Sequence of chain 1.A:
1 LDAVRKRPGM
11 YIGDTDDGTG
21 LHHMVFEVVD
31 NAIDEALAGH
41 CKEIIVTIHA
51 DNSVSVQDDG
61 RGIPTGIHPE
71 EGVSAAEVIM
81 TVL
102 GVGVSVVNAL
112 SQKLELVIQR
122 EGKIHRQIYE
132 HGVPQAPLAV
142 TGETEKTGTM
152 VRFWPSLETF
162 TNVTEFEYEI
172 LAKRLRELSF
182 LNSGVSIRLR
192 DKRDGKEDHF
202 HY

A protein and the small-molecule ligand that binds it are described below.
Small molecule (SMILES): Nc1nc2ccccc2[nH]1

Sequence of chain 1.B:
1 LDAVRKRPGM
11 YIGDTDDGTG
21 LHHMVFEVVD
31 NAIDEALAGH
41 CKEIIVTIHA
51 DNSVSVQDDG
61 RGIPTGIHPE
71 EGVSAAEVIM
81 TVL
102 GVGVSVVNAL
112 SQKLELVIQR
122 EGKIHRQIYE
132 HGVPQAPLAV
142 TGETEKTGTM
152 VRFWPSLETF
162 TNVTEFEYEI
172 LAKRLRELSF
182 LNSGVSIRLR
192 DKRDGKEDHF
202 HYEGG

Binding-site contacts:
Ligand atom CAI contacts residue GLU159 of chain 1.B at 3.9 Å.
Ligand atom NAF contacts residue HIS132 of chain 1.B at 3.6 Å (h-bond).
Ligand atom CAC contacts residue HIS132 of chain 1.A at 3.9 Å.
Ligand atom CAC contacts residue HIS132 of chain 1.B at 3.8 Å.
Ligand atom NAA contacts residue GLU159 of chain 1.B at 2.8 Å (salt-bridge).
Ligand atom NAG contacts residue GLU159 of chain 1.A at 2.8 Å (salt-bridge).
Ligand atom NAA contacts residue HIS132 of chain 1.A at 3.3 Å (h-bond).
Ligand atom CAB contacts residue ARG5 of chain 1.A at 4.4 Å.
Ligand atom CAJ contacts residue HIS132 of chain 1.A at 3.5 Å.
Ligand atom CAE contacts residue GLU159 of chain 1.A at 4.5 Å.
Ligand atom CAH contacts residue GLU159 of chain 1.A at 3.5 Å.
Ligand atom CAE contacts residue ARG5 of chain 1.A at 4.5 Å.
Ligand atom CAH contacts residue HIS132 of chain 1.B at 3.3 Å.
Ligand atom CAB contacts residue HIS132 of chain 1.A at 3.8 Å.
Ligand atom CAI contacts residue HIS132 of chain 1.B at 3.5 Å.
Ligand atom NAF contacts residue GLU159 of chain 1.B at 2.8 Å (salt-bridge).
Ligand atom NAA contacts residue GLU159 of chain 1.A at 2.7 Å (salt-bridge).
Ligand atom CAB contacts residue HIS132 of chain 1.B at 3.9 Å.
Ligand atom CAI contacts residue HIS132 of chain 1.A at 3.5 Å.
Ligand atom CAE contacts residue HIS132 of chain 1.A at 3.9 Å.
Ligand atom CAJ contacts residue HIS132 of chain 1.B at 3.6 Å.
Ligand atom CAE contacts residue HIS132 of chain 1.B at 3.7 Å.
Ligand atom CAJ contacts residue GLU159 of chain 1.A at 3.9 Å.
Ligand atom CAH contacts residue HIS132 of chain 1.A at 3.2 Å.
Ligand atom CAB contacts residue ARG5 of chain 1.B at 3.7 Å.
Ligand atom CAD contacts residue HIS132 of chain 1.B at 3.9 Å.
Ligand atom NAG contacts residue HIS132 of chain 1.B at 3.3 Å.
Ligand atom NAF contacts residue HIS132 of chain 1.A at 3.2 Å.
Ligand atom CAH contacts residue GLU159 of chain 1.B at 3.5 Å.
Ligand atom NAG contacts residue HIS132 of chain 1.A at 3.5 Å (h-bond).
Ligand atom CAC contacts residue ARG5 of chain 1.B at 4.2 Å.
Ligand atom NAA contacts residue HIS132 of chain 1.B at 3.4 Å (h-bond).
Ligand atom CAD contacts residue HIS132 of chain 1.A at 3.7 Å.
Ligand atom CAC contacts residue ARG5 of chain 1.A at 3.8 Å.
Ligand atom CAD contacts residue GLU159 of chain 1.B at 4.4 Å.